Binding-site contacts:
Ligand atom N1 contacts residue PHE160 of chain 2.A at 3.7 Å.
Ligand atom C2 contacts residue PHE160 of chain 2.A at 3.7 Å (hydrophobic).
Ligand atom N7 contacts residue PHE160 of chain 2.A at 3.7 Å.
Ligand atom N3 contacts residue ASN255 of chain 2.A at 3.4 Å (h-bond).
Ligand atom O2 contacts residue VAL228 of chain 2.A at 2.9 Å (h-bond).
Ligand atom N7 contacts residue THR58 of chain 1.A at 2.8 Å (h-bond).
Ligand atom N9 contacts residue LEU171 of chain 2.A at 4.0 Å.
Ligand atom O2 contacts residue ARG177 of chain 2.A at 2.8 Å (salt-bridge).
Ligand atom N8 contacts residue ALA57 of chain 1.A at 3.8 Å.
Ligand atom C4 contacts residue ARG177 of chain 2.A at 3.8 Å.
Ligand atom C5 contacts residue THR58 of chain 1.A at 4.0 Å.
Ligand atom O6 contacts residue ILE289 of chain 2.A at 4.1 Å.
Ligand atom N8 contacts residue ASP59 of chain 1.A at 3.9 Å.
Ligand atom N3 contacts residue ARG177 of chain 2.A at 3.0 Å (salt-bridge).
Ligand atom N8 contacts residue THR58 of chain 1.A at 3.3 Å (h-bond).
Ligand atom O6 contacts residue PHE160 of chain 2.A at 4.1 Å.
Ligand atom C2 contacts residue GLN229 of chain 2.A at 3.9 Å.
Ligand atom N1 contacts residue GLN229 of chain 2.A at 3.0 Å (h-bond).
Ligand atom O2 contacts residue SER227 of chain 2.A at 3.6 Å.
Ligand atom N8 contacts residue LEU171 of chain 2.A at 3.8 Å.
Ligand atom N7 contacts residue ALA57 of chain 1.A at 3.5 Å.
Ligand atom N9 contacts residue PHE160 of chain 2.A at 3.5 Å.
Ligand atom C4 contacts residue PHE160 of chain 2.A at 3.4 Å (hydrophobic).
Ligand atom N3 contacts residue PHE160 of chain 2.A at 3.7 Å.
Ligand atom O2 contacts residue ASN255 of chain 2.A at 4.0 Å.
Ligand atom O6 contacts residue TYR9 of chain 1.A at 3.8 Å.
Ligand atom C2 contacts residue ARG177 of chain 2.A at 3.6 Å.
Ligand atom O6 contacts residue GLN229 of chain 2.A at 2.8 Å (h-bond).
Ligand atom N9 contacts residue ARG177 of chain 2.A at 4.0 Å.
Ligand atom C6 contacts residue PHE160 of chain 2.A at 3.5 Å (hydrophobic).
Ligand atom C2 contacts residue VAL228 of chain 2.A at 4.0 Å (hydrophobic).
Ligand atom O6 contacts residue ILE55 of chain 1.A at 3.5 Å.
Ligand atom O2 contacts residue GLN229 of chain 2.A at 3.8 Å.
Ligand atom O6 contacts residue THR58 of chain 1.A at 3.9 Å.
Ligand atom N8 contacts residue PHE160 of chain 2.A at 3.7 Å.
Ligand atom C4 contacts residue ASN255 of chain 2.A at 3.9 Å.
Ligand atom C2 contacts residue ASN255 of chain 2.A at 3.8 Å.
Ligand atom C5 contacts residue PHE160 of chain 2.A at 3.4 Å (hydrophobic).
Ligand atom C6 contacts residue GLN229 of chain 2.A at 3.7 Å.
Ligand atom O2 contacts residue PHE160 of chain 2.A at 3.9 Å.

Sequence of chain 2.A:
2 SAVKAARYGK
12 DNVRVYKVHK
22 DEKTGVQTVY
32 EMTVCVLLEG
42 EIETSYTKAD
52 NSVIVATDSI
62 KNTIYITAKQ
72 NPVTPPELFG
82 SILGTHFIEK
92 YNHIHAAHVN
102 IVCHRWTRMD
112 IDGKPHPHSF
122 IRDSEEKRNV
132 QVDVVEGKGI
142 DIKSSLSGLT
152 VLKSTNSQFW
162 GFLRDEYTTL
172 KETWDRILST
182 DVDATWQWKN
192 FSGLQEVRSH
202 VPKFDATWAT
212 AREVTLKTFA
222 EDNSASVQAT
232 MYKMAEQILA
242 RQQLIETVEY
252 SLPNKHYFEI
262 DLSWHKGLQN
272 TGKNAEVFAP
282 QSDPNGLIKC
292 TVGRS

A small-molecule ligand and the protein it binds are described below.
Small molecule (SMILES): O=c1[nH]c(=O)c2nn[nH]c2[nH]1

Sequence of chain 1.A:
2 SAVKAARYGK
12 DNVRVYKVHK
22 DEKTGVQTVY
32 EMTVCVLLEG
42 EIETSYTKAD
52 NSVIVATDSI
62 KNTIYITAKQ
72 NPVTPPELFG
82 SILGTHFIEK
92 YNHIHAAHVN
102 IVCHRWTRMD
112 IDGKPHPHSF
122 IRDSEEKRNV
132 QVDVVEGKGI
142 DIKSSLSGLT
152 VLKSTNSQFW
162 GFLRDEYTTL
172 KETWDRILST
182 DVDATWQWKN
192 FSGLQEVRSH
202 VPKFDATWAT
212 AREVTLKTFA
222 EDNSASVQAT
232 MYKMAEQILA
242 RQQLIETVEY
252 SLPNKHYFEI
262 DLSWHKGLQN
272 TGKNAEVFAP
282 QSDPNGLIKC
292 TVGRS